Sequence of chain 1.B:
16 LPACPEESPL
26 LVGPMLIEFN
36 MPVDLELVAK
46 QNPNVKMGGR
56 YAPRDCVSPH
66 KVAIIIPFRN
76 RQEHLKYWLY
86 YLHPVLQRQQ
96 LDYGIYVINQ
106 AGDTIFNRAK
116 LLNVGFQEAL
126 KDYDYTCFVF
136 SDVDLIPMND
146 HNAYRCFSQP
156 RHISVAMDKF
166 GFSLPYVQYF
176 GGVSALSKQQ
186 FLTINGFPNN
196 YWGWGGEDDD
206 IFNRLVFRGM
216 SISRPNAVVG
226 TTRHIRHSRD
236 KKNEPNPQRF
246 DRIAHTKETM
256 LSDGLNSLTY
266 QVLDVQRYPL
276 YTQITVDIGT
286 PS

Binding-site contacts:
Ligand atom C8 contacts residue ARG244 of chain 1.B at 3.9 Å.
Ligand atom O6 contacts residue TYR171 of chain 1.B at 3.9 Å.
Ligand atom O3 contacts residue GLY200 of chain 1.B at 3.5 Å.
Ligand atom C5 contacts residue TYR174 of chain 1.B at 3.9 Å (hydrophobic).
Ligand atom C8 contacts residue GLY201 of chain 1.B at 3.8 Å.
Ligand atom O3 contacts residue GLY201 of chain 1.B at 2.8 Å (h-bond).
Ligand atom O5 contacts residue TYR171 of chain 1.B at 3.9 Å.
Ligand atom C8 contacts residue ASP204 of chain 1.B at 3.4 Å.
Ligand atom C8 contacts residue PHE245 of chain 1.B at 3.9 Å (hydrophobic).
Ligand atom C5 contacts residue TYR171 of chain 1.B at 3.6 Å (hydrophobic).
Ligand atom O4 contacts residue ASP203 of chain 1.B at 2.6 Å (salt-bridge).
Ligand atom O6 contacts residue TRP199 of chain 1.B at 3.8 Å.
Ligand atom C7 contacts residue ASP204 of chain 1.B at 3.6 Å.
Ligand atom O4 contacts residue TYR174 of chain 1.B at 3.5 Å.
Ligand atom C1 contacts residue PRO170 of chain 1.B at 3.9 Å (hydrophobic).
Ligand atom O3 contacts residue GOL1 of chain 1.V at 4.0 Å.
Ligand atom C7 contacts residue ARG244 of chain 1.B at 3.7 Å.
Ligand atom C6 contacts residue PHE165 of chain 1.B at 3.4 Å (hydrophobic).
Ligand atom C3 contacts residue ASP203 of chain 1.B at 3.4 Å.
Ligand atom C1 contacts residue TYR171 of chain 1.B at 3.4 Å (hydrophobic).
Ligand atom C4 contacts residue ASP203 of chain 1.B at 3.6 Å.
Ligand atom O4 contacts residue GOL1 of chain 1.V at 3.6 Å.
Ligand atom C2 contacts residue ASP204 of chain 1.B at 3.7 Å.
Ligand atom N2 contacts residue GLY201 of chain 1.B at 3.6 Å.
Ligand atom O7 contacts residue ARG244 of chain 1.B at 2.7 Å (salt-bridge).
Ligand atom C5 contacts residue TYR171 of chain 1.B at 3.8 Å (hydrophobic).
Ligand atom C8 contacts residue ILE248 of chain 1.B at 3.9 Å (hydrophobic).
Ligand atom O1 contacts residue PRO170 of chain 1.B at 3.6 Å.
Ligand atom C6 contacts residue TYR171 of chain 1.B at 3.5 Å (hydrophobic).
Ligand atom C3 contacts residue ASP204 of chain 1.B at 3.7 Å.
Ligand atom C7 contacts residue GLY201 of chain 1.B at 3.7 Å.
Ligand atom N2 contacts residue ASP204 of chain 1.B at 2.8 Å (salt-bridge).
Ligand atom O3 contacts residue ASP203 of chain 1.B at 2.5 Å (salt-bridge).
Ligand atom O6 contacts residue PHE165 of chain 1.B at 3.6 Å.
Ligand atom C6 contacts residue PHE245 of chain 1.B at 3.5 Å (hydrophobic).
Ligand atom C6 contacts residue TYR174 of chain 1.B at 3.7 Å (hydrophobic).
Ligand atom O5 contacts residue TYR171 of chain 1.B at 3.9 Å.
Ligand atom C2 contacts residue TYR171 of chain 1.B at 3.9 Å (hydrophobic).
Ligand atom C3 contacts residue TYR171 of chain 1.B at 3.6 Å (hydrophobic).
Ligand atom C1 contacts residue TYR171 of chain 1.B at 3.7 Å (hydrophobic).

A protein and the small-molecule ligand that binds it are described below.
Small molecule (SMILES): CC(=O)N[C@H]1[C@H](O[C@@H]2[C@@H](OC[C@H]3O[C@@H](O)[C@@H](O)[C@@H](O)[C@@H]3O)O[C@H](CO)[C@@H](O)[C@@H]2O)O[C@H](CO)[C@@H](O)[C@@H]1O